This small molecule binds to this protein.
Small molecule (SMILES): CC(=O)N[C@@H]1[C@@H](O)[C@H](O)[C@@H](CO)O[C@H]1O

Binding-site contacts:
Ligand atom C2 contacts residue ASN231 of chain 2.A at 1.9 Å.
Ligand atom C1 contacts residue ASN231 of chain 2.A at 1.4 Å.
Ligand atom O5 contacts residue ASN231 of chain 2.A at 2.4 Å (h-bond).
Ligand atom N2 contacts residue ASN231 of chain 2.A at 2.4 Å (h-bond).
Ligand atom C3 contacts residue ASN231 of chain 2.A at 3.4 Å.
Ligand atom O3 contacts residue ASN231 of chain 2.A at 4.3 Å.
Ligand atom O5 contacts residue LYS160 of chain 2.A at 4.3 Å.
Ligand atom C8 contacts residue ASN231 of chain 2.A at 4.3 Å.
Ligand atom C4 contacts residue ASN231 of chain 2.A at 3.9 Å.
Ligand atom O7 contacts residue ASN231 of chain 2.A at 3.7 Å.
Ligand atom C7 contacts residue ASN231 of chain 2.A at 3.3 Å.
Ligand atom C5 contacts residue ASN231 of chain 2.A at 3.6 Å.
Ligand atom O6 contacts residue LYS160 of chain 2.A at 3.4 Å (salt-bridge).

Sequence of chain 2.A:
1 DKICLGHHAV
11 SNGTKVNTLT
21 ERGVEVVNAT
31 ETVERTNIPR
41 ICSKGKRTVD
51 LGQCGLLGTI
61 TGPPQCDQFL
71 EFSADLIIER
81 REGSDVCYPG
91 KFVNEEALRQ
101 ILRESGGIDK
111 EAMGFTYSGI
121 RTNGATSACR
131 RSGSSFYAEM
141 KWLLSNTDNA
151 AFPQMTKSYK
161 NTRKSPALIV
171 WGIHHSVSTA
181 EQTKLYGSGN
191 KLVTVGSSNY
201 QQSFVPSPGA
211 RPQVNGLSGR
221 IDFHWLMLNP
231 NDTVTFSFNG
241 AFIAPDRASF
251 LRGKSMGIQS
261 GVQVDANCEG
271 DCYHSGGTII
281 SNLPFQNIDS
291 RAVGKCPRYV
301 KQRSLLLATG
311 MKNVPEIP